Sequence of chain 1.A:
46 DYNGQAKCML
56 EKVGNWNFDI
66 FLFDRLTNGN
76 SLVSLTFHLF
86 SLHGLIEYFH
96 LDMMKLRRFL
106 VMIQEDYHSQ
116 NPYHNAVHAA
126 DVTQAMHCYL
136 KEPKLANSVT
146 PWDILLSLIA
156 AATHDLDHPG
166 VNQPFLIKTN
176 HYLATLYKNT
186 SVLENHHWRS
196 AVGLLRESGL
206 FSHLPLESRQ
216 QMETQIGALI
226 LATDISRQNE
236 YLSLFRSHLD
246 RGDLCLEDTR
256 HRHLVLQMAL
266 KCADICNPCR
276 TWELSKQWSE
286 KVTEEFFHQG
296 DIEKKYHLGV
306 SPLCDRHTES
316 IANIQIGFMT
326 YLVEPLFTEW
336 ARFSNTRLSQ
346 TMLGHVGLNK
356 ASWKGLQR

Binding-site contacts:
Ligand atom C14 contacts residue ASP269 of chain 1.A at 3.7 Å.
Ligand atom C6 contacts residue PHE291 of chain 1.A at 3.9 Å (hydrophobic).
Ligand atom C4 contacts residue VAL287 of chain 1.A at 3.8 Å (hydrophobic).
Ligand atom C5 contacts residue PHE323 of chain 1.A at 3.4 Å (hydrophobic).
Ligand atom C3 contacts residue PHE291 of chain 1.A at 4.0 Å (hydrophobic).
Ligand atom O1 contacts residue PHE323 of chain 1.A at 3.8 Å.
Ligand atom C13 contacts residue PHE323 of chain 1.A at 3.6 Å (hydrophobic).
Ligand atom O1 contacts residue VAL287 of chain 1.A at 3.3 Å.
Ligand atom N1 contacts residue PHE323 of chain 1.A at 3.6 Å.
Ligand atom O1 contacts residue GLN320 of chain 1.A at 3.1 Å (h-bond).
Ligand atom C8 contacts residue LEU308 of chain 1.A at 3.9 Å (hydrophobic).
Ligand atom C6 contacts residue ILE319 of chain 1.A at 3.7 Å (hydrophobic).
Ligand atom C7 contacts residue PHE323 of chain 1.A at 3.9 Å (hydrophobic).
Ligand atom C7 contacts residue LEU308 of chain 1.A at 4.0 Å (hydrophobic).
Ligand atom N2 contacts residue PHE323 of chain 1.A at 3.4 Å.
Ligand atom C5 contacts residue PHE291 of chain 1.A at 3.8 Å (hydrophobic).
Ligand atom C13 contacts residue ASN272 of chain 1.A at 3.5 Å.
Ligand atom S1 contacts residue GLN320 of chain 1.A at 3.5 Å (h-bond).
Ligand atom C12 contacts residue ASP269 of chain 1.A at 3.7 Å.
Ligand atom C15 contacts residue ILE230 of chain 1.A at 4.1 Å (hydrophobic).
Ligand atom C6 contacts residue PHE323 of chain 1.A at 3.5 Å (hydrophobic).
Ligand atom C3 contacts residue PHE323 of chain 1.A at 3.4 Å (hydrophobic).
Ligand atom C9 contacts residue VAL287 of chain 1.A at 4.1 Å (hydrophobic).
Ligand atom N1 contacts residue VAL287 of chain 1.A at 3.9 Å.
Ligand atom N2 contacts residue PHE291 of chain 1.A at 4.2 Å.
Ligand atom C1 contacts residue PHE323 of chain 1.A at 3.5 Å (hydrophobic).
Ligand atom C12 contacts residue ILE270 of chain 1.A at 3.6 Å (hydrophobic).
Ligand atom C13 contacts residue ASP269 of chain 1.A at 4.0 Å.
Ligand atom C13 contacts residue TYR118 of chain 1.A at 3.6 Å (hydrophobic).
Ligand atom C4 contacts residue PHE323 of chain 1.A at 3.5 Å (hydrophobic).
Ligand atom C1 contacts residue GLN320 of chain 1.A at 4.2 Å.
Ligand atom C14 contacts residue ILE230 of chain 1.A at 3.9 Å (hydrophobic).
Ligand atom C2 contacts residue PHE323 of chain 1.A at 3.6 Å (hydrophobic).
Ligand atom S1 contacts residue ILE319 of chain 1.A at 3.4 Å.
Ligand atom S1 contacts residue PHE323 of chain 1.A at 3.6 Å.
Ligand atom C9 contacts residue TYR118 of chain 1.A at 3.3 Å (hydrophobic).
Ligand atom C13 contacts residue ILE270 of chain 1.A at 3.9 Å (hydrophobic).
Ligand atom N3 contacts residue ILE270 of chain 1.A at 4.0 Å.
Ligand atom C9 contacts residue ASN272 of chain 1.A at 3.6 Å.
Ligand atom C4 contacts residue GLN320 of chain 1.A at 4.0 Å.

A small-molecule ligand and the protein it binds are described below.
Small molecule (SMILES): C#Cc1csc2c(=O)n(CC)c(NC3CCCC3)nc12